Sequence of chain 20.A:
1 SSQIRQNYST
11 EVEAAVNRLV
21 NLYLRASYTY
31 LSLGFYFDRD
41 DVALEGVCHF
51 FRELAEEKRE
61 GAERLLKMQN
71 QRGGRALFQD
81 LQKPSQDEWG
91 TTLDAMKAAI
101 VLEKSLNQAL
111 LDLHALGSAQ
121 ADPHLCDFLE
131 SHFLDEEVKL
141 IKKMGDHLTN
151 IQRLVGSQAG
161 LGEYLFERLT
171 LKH

This small molecule binds to this protein.
Small molecule (SMILES): Cc1ccc(C(C)C)cc1

Binding-site contacts:
Ligand atom C4 contacts residue RU1 of chain 20.C at 2.6 Å.
Ligand atom C8 contacts residue HIS173 of chain 20.A at 3.8 Å.
Ligand atom C2 contacts residue RU1 of chain 20.C at 2.6 Å.
Ligand atom C9 contacts residue HIS173 of chain 20.A at 3.5 Å.
Ligand atom C8 contacts residue RU1 of chain 20.C at 3.5 Å.
Ligand atom C3 contacts residue GLU53 of chain 20.A at 3.6 Å.
Ligand atom C4 contacts residue HIS49 of chain 20.A at 3.7 Å.
Ligand atom C9 contacts residue HIS49 of chain 20.A at 4.2 Å.
Ligand atom C5 contacts residue HIS173 of chain 20.A at 4.2 Å.
Ligand atom C5 contacts residue HIS49 of chain 20.A at 3.8 Å.
Ligand atom C3 contacts residue RU1 of chain 20.C at 2.6 Å.
Ligand atom C1 contacts residue GLU53 of chain 20.A at 3.6 Å.
Ligand atom C10 contacts residue RU1 of chain 20.C at 2.5 Å.
Ligand atom C8 contacts residue HIS49 of chain 20.A at 3.3 Å.
Ligand atom C9 contacts residue RU1 of chain 20.C at 2.5 Å.
Ligand atom C1 contacts residue RU1 of chain 20.C at 3.6 Å.
Ligand atom C10 contacts residue HIS173 of chain 20.A at 3.4 Å.
Ligand atom C6 contacts residue HIS49 of chain 20.A at 3.9 Å.
Ligand atom C2 contacts residue GLU53 of chain 20.A at 3.5 Å.
Ligand atom C5 contacts residue RU1 of chain 20.C at 2.6 Å.
Ligand atom C2 contacts residue HIS173 of chain 20.A at 3.9 Å.
Ligand atom C10 contacts residue GLU53 of chain 20.A at 4.0 Å.
Ligand atom C4 contacts residue GLU53 of chain 20.A at 4.2 Å.
Ligand atom C3 contacts residue HIS49 of chain 20.A at 4.1 Å.
Ligand atom C6 contacts residue RU1 of chain 20.C at 3.6 Å.